Binding-site contacts:
Ligand atom CAP contacts residue ILE180 of chain 1.A at 4.0 Å (hydrophobic).
Ligand atom NBA contacts residue ARG163 of chain 1.A at 3.6 Å (salt-bridge).
Ligand atom CAS contacts residue PHE178 of chain 1.A at 4.2 Å (hydrophobic).
Ligand atom OAD contacts residue MET165 of chain 1.A at 3.1 Å (h-bond).
Ligand atom CAR contacts residue LEU164 of chain 1.A at 3.8 Å (hydrophobic).
Ligand atom CAO contacts residue PHE178 of chain 1.A at 3.9 Å (hydrophobic).
Ligand atom CAQ contacts residue TYR226 of chain 1.A at 4.0 Å (hydrophobic).
Ligand atom CAW contacts residue TYR190 of chain 1.A at 3.8 Å (hydrophobic).
Ligand atom CAM contacts residue LEU188 of chain 1.A at 4.0 Å (hydrophobic).
Ligand atom CAV contacts residue ALA189 of chain 1.A at 4.2 Å (hydrophobic).
Ligand atom CAW contacts residue ALA189 of chain 1.A at 3.6 Å (hydrophobic).
Ligand atom OAD contacts residue ARG163 of chain 1.A at 4.0 Å.
Ligand atom FAF contacts residue TYR226 of chain 1.A at 4.1 Å.
Ligand atom CBK contacts residue ILE180 of chain 1.A at 3.7 Å (hydrophobic).
Ligand atom CBQ contacts residue TYR226 of chain 1.A at 3.8 Å (hydrophobic).
Ligand atom CAN contacts residue TYR226 of chain 1.A at 4.1 Å (hydrophobic).
Ligand atom CBI contacts residue TYR226 of chain 1.A at 4.1 Å (hydrophobic).
Ligand atom CAL contacts residue ILE180 of chain 1.A at 4.2 Å (hydrophobic).
Ligand atom CAT contacts residue LEU164 of chain 1.A at 4.2 Å (hydrophobic).
Ligand atom CAY contacts residue ALA189 of chain 1.A at 3.8 Å (hydrophobic).
Ligand atom CBJ contacts residue TYR226 of chain 1.A at 3.8 Å (hydrophobic).
Ligand atom NBN contacts residue ALA189 of chain 1.A at 4.1 Å.
Ligand atom CAK contacts residue ILE180 of chain 1.A at 3.7 Å (hydrophobic).
Ligand atom CAA contacts residue ILE180 of chain 1.A at 4.0 Å (hydrophobic).
Ligand atom CBH contacts residue ARG163 of chain 1.A at 4.3 Å.
Ligand atom FAE contacts residue TYR226 of chain 1.A at 3.1 Å.
Ligand atom OAD contacts residue LEU164 of chain 1.A at 3.6 Å.
Ligand atom CBG contacts residue ILE180 of chain 1.A at 4.2 Å (hydrophobic).
Ligand atom CAO contacts residue ARG163 of chain 1.A at 3.2 Å.
Ligand atom CBL contacts residue TYR226 of chain 1.A at 3.7 Å (hydrophobic).
Ligand atom CAB contacts residue TYR190 of chain 1.A at 4.0 Å (hydrophobic).
Ligand atom NBO contacts residue ALA189 of chain 1.A at 3.9 Å.
Ligand atom CBE contacts residue MET165 of chain 1.A at 4.2 Å (hydrophobic).
Ligand atom OBC contacts residue ILE180 of chain 1.A at 4.1 Å.
Ligand atom CAN contacts residue ALA189 of chain 1.A at 4.0 Å (hydrophobic).
Ligand atom CAZ contacts residue TYR226 of chain 1.A at 3.6 Å (hydrophobic).
Ligand atom CAB contacts residue ALA189 of chain 1.A at 3.9 Å (hydrophobic).
Ligand atom CBF contacts residue ILE180 of chain 1.A at 3.7 Å (hydrophobic).
Ligand atom CAI contacts residue MET165 of chain 1.A at 4.2 Å (hydrophobic).
Ligand atom CAN contacts residue LEU188 of chain 1.A at 3.9 Å (hydrophobic).

Sequence of chain 1.A:
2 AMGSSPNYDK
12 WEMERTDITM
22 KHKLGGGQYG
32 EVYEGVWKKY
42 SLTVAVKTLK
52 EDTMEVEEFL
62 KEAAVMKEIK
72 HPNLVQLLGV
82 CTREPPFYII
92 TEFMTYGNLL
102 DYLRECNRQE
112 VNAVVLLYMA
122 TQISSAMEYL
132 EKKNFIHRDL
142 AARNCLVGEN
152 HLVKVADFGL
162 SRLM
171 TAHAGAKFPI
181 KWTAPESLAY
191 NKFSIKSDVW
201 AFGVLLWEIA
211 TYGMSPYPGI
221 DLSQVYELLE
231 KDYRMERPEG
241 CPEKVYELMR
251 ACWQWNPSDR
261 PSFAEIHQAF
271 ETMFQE

A protein and the small-molecule ligand that binds it are described below.
Small molecule (SMILES): Cc1ccc(NC(=O)c2ccc(CN3CCN(C)CC3)c(C(F)(F)F)c2)cc1OC1CCN(C(=O)c2cccnc2)CC1